The small molecule below binds the protein below.
Small molecule (SMILES): CC(=O)C(=O)O

Sequence of chain 1.G:
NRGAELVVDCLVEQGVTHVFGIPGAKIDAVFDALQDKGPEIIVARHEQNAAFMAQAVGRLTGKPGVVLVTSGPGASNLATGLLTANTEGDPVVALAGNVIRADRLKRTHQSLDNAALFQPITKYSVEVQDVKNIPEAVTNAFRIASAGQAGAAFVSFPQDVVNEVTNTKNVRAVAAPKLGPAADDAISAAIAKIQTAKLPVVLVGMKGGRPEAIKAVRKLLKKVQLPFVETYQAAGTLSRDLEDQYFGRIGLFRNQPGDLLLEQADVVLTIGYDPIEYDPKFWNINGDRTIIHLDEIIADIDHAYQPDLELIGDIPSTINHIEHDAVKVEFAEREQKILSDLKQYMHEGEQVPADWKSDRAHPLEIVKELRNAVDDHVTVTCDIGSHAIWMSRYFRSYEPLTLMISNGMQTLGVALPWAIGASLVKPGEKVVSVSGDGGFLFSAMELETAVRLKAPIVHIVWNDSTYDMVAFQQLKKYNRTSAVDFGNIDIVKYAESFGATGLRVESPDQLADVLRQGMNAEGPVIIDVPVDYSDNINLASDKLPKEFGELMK

Binding-site contacts:
Ligand atom O contacts residue GLN259 of chain 1.G at 3.6 Å (h-bond).
Ligand atom O3 contacts residue ASP258 of chain 1.G at 3.5 Å (salt-bridge).
Ligand atom O contacts residue ASP258 of chain 1.G at 4.3 Å.
Ligand atom CA contacts residue GLN239 of chain 1.G at 4.5 Å.
Ligand atom OXT contacts residue GLN239 of chain 1.G at 3.4 Å (h-bond).
Ligand atom O contacts residue GLN239 of chain 1.G at 3.0 Å (h-bond).
Ligand atom C contacts residue GLN239 of chain 1.G at 3.4 Å.
Ligand atom CA contacts residue ASP258 of chain 1.G at 4.3 Å.